This protein binds this small molecule.
Small molecule (SMILES): O=c1[nH]cnc2c1ncn2[C@@H]1O[C@H](COP(=O)(O)O)[C@@H](O)[C@H]1O

Binding-site contacts:
Ligand atom O2P contacts residue SER203 of chain 1.C at 2.5 Å (h-bond).
Ligand atom C2' contacts residue ASP238 of chain 1.C at 3.5 Å.
Ligand atom N1 contacts residue GLU313 of chain 1.C at 2.8 Å (salt-bridge).
Ligand atom O6 contacts residue GLU313 of chain 1.C at 3.7 Å.
Ligand atom C3' contacts residue ASP238 of chain 1.C at 3.4 Å.
Ligand atom N1 contacts residue 8L41 of chain 1.Q at 3.4 Å (h-bond).
Ligand atom N3 contacts residue CYS205 of chain 1.C at 3.6 Å.
Ligand atom C2 contacts residue 8L41 of chain 1.Q at 3.2 Å.
Ligand atom O3' contacts residue ASP238 of chain 1.C at 2.5 Å (salt-bridge).
Ligand atom O2' contacts residue ASP238 of chain 1.C at 2.4 Å (salt-bridge).
Ligand atom C5 contacts residue MET288 of chain 1.C at 3.7 Å (hydrophobic).
Ligand atom O1P contacts residue GLY261 of chain 1.C at 2.8 Å (h-bond).
Ligand atom O3' contacts residue ALA73 of chain 1.C at 3.3 Å.
Ligand atom O3P contacts residue GLY240 of chain 1.C at 3.1 Å (h-bond).
Ligand atom P contacts residue SER203 of chain 1.C at 3.6 Å.
Ligand atom O1P contacts residue LEU260 of chain 1.C at 3.7 Å.
Ligand atom C5 contacts residue ILE204 of chain 1.C at 3.8 Å (hydrophobic).
Ligand atom O1P contacts residue SER262 of chain 1.C at 3.6 Å.
Ligand atom O6 contacts residue MET288 of chain 1.C at 3.2 Å (h-bond).
Ligand atom C4' contacts residue ASP238 of chain 1.C at 3.5 Å.
Ligand atom N7 contacts residue GLY287 of chain 1.C at 3.7 Å.
Ligand atom O2P contacts residue TYR285 of chain 1.C at 2.5 Å (h-bond).
Ligand atom O5' contacts residue GLY239 of chain 1.C at 3.6 Å.
Ligand atom C2 contacts residue GLU313 of chain 1.C at 3.5 Å.
Ligand atom C8 contacts residue MET75 of chain 1.C at 3.6 Å (hydrophobic).
Ligand atom C2 contacts residue CYS205 of chain 1.C at 3.2 Å (hydrophobic).
Ligand atom O6 contacts residue GLY287 of chain 1.C at 3.3 Å.
Ligand atom O3P contacts residue SER203 of chain 1.C at 3.0 Å (h-bond).
Ligand atom P contacts residue TYR285 of chain 1.C at 3.7 Å.
Ligand atom O3P contacts residue GLY202 of chain 1.C at 3.7 Å.
Ligand atom C8 contacts residue ILE204 of chain 1.C at 3.7 Å (hydrophobic).
Ligand atom N7 contacts residue ILE204 of chain 1.C at 3.6 Å.
Ligand atom O5' contacts residue GLY202 of chain 1.C at 3.5 Å.
Ligand atom C6 contacts residue GLU313 of chain 1.C at 3.7 Å.
Ligand atom N7 contacts residue MET288 of chain 1.C at 3.0 Å (h-bond).
Ligand atom O6 contacts residue GLY289 of chain 1.C at 2.7 Å (h-bond).
Ligand atom O2P contacts residue SER262 of chain 1.C at 3.1 Å (h-bond).
Ligand atom O6 contacts residue GLY314 of chain 1.C at 3.6 Å.
Ligand atom O3' contacts residue MET259 of chain 1.C at 3.6 Å.
Ligand atom C6 contacts residue GLY289 of chain 1.C at 3.5 Å.

Sequence of chain 1.C:
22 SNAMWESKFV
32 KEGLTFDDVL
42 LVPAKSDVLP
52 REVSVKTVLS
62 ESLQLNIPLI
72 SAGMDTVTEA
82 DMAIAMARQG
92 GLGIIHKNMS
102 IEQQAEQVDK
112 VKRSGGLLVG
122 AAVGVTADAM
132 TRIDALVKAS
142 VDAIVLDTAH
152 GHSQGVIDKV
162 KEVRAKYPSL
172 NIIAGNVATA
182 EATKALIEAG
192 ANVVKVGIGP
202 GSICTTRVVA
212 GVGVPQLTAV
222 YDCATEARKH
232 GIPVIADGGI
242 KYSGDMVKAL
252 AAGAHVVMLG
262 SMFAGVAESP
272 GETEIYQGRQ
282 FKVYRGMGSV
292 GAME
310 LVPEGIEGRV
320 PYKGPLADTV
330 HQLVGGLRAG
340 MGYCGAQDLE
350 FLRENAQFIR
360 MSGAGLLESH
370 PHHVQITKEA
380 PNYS